Binding-site contacts:
Ligand atom O5 contacts residue ASN222 of chain 1.E at 2.4 Å (h-bond).
Ligand atom O7 contacts residue ASN222 of chain 1.E at 3.0 Å (h-bond).
Ligand atom O5 contacts residue ILE404 of chain 1.E at 4.2 Å.
Ligand atom O4 contacts residue ILE404 of chain 1.E at 3.8 Å.
Ligand atom C7 contacts residue ASN222 of chain 1.E at 3.2 Å.
Ligand atom C3 contacts residue ILE404 of chain 1.E at 4.2 Å (hydrophobic).
Ligand atom C8 contacts residue ASN222 of chain 1.E at 4.1 Å.
Ligand atom O7 contacts residue LEU221 of chain 1.E at 3.8 Å.
Ligand atom C5 contacts residue ASN222 of chain 1.E at 3.7 Å.
Ligand atom C7 contacts residue SER405 of chain 1.E at 4.3 Å.
Ligand atom O4 contacts residue LYS167 of chain 1.E at 3.9 Å.
Ligand atom C2 contacts residue ASN222 of chain 1.E at 2.4 Å.
Ligand atom O6 contacts residue GLY337 of chain 1.E at 4.2 Å.
Ligand atom C1 contacts residue SER405 of chain 1.E at 4.1 Å.
Ligand atom O7 contacts residue SER405 of chain 1.E at 3.4 Å (h-bond).
Ligand atom C4 contacts residue ILE404 of chain 1.E at 3.9 Å (hydrophobic).
Ligand atom C1 contacts residue ILE404 of chain 1.E at 4.4 Å (hydrophobic).
Ligand atom C3 contacts residue ASN222 of chain 1.E at 3.8 Å.
Ligand atom C8 contacts residue LEU221 of chain 1.E at 3.7 Å (hydrophobic).
Ligand atom C1 contacts residue ASN222 of chain 1.E at 1.4 Å.
Ligand atom C7 contacts residue LEU221 of chain 1.E at 4.0 Å (hydrophobic).
Ligand atom O3 contacts residue CYS336 of chain 1.E at 4.4 Å.
Ligand atom C8 contacts residue ASN335 of chain 1.E at 3.7 Å.
Ligand atom N2 contacts residue ASN222 of chain 1.E at 2.9 Å (h-bond).
Ligand atom C6 contacts residue ILE404 of chain 1.E at 4.0 Å (hydrophobic).
Ligand atom C5 contacts residue ILE404 of chain 1.E at 3.3 Å (hydrophobic).
Ligand atom C4 contacts residue ASN222 of chain 1.E at 4.3 Å.

This protein binds this small molecule.
Small molecule (SMILES): CC(=O)N[C@H]1[C@H](O[C@H]2[C@H](O)[C@@H](NC(C)=O)CO[C@@H]2CO)O[C@H](CO)[C@@H](O[C@@H]2O[C@H](CO)[C@@H](O)[C@H](O[C@H]3O[C@H](CO)[C@@H](O)[C@H](O)[C@@H]3O)[C@@H]2O)[C@@H]1O

Sequence of chain 1.E:
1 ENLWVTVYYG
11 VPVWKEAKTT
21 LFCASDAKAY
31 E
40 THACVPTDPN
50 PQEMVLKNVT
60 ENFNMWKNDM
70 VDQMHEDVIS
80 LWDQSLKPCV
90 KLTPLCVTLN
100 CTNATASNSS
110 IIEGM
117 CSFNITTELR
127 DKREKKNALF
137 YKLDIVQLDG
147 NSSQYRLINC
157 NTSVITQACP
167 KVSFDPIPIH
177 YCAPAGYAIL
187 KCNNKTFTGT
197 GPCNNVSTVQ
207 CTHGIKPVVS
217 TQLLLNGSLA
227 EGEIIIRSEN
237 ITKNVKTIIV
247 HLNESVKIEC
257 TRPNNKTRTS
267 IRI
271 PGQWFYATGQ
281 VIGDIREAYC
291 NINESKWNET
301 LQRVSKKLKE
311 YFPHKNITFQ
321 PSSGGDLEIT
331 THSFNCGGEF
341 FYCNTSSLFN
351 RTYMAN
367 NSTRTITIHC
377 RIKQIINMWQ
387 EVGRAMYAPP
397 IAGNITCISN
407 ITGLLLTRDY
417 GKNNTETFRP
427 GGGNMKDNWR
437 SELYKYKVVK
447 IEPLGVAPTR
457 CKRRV